Sequence of chain 1.A:
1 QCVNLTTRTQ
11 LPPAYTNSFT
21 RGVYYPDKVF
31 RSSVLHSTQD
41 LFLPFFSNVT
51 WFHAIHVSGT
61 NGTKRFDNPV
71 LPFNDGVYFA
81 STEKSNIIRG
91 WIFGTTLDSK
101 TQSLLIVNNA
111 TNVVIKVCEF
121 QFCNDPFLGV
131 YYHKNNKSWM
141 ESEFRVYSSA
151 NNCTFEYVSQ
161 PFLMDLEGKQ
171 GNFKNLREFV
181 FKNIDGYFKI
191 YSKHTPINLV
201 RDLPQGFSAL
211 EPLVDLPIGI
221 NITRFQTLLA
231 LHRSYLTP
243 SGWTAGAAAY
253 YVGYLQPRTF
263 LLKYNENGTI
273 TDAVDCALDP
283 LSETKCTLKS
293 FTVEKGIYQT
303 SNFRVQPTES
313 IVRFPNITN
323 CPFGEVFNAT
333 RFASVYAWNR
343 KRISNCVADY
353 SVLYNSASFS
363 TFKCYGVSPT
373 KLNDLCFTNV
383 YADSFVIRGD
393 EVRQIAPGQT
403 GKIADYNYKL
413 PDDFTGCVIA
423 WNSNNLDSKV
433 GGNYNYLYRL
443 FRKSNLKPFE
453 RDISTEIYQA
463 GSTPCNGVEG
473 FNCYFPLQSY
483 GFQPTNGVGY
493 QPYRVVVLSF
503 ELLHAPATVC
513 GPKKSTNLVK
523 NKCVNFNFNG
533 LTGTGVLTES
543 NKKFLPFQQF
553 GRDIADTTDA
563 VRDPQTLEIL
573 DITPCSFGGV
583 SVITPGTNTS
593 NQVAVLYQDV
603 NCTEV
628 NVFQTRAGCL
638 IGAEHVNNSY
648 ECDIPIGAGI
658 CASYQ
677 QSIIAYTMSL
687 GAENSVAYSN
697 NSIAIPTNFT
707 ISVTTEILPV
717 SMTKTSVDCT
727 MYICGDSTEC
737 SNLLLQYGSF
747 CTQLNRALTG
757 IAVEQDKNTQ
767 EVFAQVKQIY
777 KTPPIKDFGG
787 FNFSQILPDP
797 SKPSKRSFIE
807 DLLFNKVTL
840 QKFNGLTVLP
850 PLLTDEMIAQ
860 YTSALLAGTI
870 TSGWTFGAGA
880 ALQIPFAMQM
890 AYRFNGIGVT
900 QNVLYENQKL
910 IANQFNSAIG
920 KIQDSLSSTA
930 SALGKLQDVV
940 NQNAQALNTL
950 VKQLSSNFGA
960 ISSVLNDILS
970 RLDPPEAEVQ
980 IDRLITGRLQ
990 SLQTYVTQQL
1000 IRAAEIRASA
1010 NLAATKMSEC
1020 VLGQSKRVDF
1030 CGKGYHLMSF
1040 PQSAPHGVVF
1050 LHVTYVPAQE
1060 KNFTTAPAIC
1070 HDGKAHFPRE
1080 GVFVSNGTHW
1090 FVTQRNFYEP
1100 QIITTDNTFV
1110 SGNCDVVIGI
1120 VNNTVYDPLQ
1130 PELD

This protein binds this small molecule.
Small molecule (SMILES): CC(=O)N[C@H]1[C@H](O[C@H]2[C@H](O)[C@@H](NC(C)=O)CO[C@@H]2CO)O[C@H](CO)[C@@H](O)[C@@H]1O

Binding-site contacts:
Ligand atom O7 contacts residue GLN1058 of chain 1.A at 3.5 Å (h-bond).
Ligand atom C3 contacts residue LEU909 of chain 1.A at 4.5 Å (hydrophobic).
Ligand atom O5 contacts residue GLN1058 of chain 1.A at 4.1 Å.
Ligand atom N2 contacts residue ASN704 of chain 1.A at 3.0 Å (h-bond).
Ligand atom C1 contacts residue GLN1058 of chain 1.A at 4.1 Å.
Ligand atom C1 contacts residue LEU909 of chain 1.A at 4.3 Å (hydrophobic).
Ligand atom C5 contacts residue LEU909 of chain 1.A at 4.1 Å (hydrophobic).
Ligand atom C8 contacts residue THR703 of chain 1.A at 4.3 Å.
Ligand atom C4 contacts residue ASN704 of chain 1.A at 4.2 Å.
Ligand atom O7 contacts residue ASN704 of chain 1.A at 3.4 Å (h-bond).
Ligand atom O4 contacts residue LEU909 of chain 1.A at 4.0 Å.
Ligand atom O6 contacts residue GLN913 of chain 1.A at 3.3 Å (h-bond).
Ligand atom C7 contacts residue GLN1058 of chain 1.A at 4.3 Å.
Ligand atom C2 contacts residue GLN1058 of chain 1.A at 4.4 Å.
Ligand atom C5 contacts residue ASN704 of chain 1.A at 3.7 Å.
Ligand atom C1 contacts residue ASN704 of chain 1.A at 1.4 Å.
Ligand atom C6 contacts residue GLN913 of chain 1.A at 4.4 Å.
Ligand atom C2 contacts residue ASN704 of chain 1.A at 2.5 Å.
Ligand atom C3 contacts residue ASN704 of chain 1.A at 3.8 Å.
Ligand atom O5 contacts residue ASN704 of chain 1.A at 2.4 Å (h-bond).
Ligand atom C7 contacts residue ASN704 of chain 1.A at 3.4 Å.